Sequence of chain 1.C:
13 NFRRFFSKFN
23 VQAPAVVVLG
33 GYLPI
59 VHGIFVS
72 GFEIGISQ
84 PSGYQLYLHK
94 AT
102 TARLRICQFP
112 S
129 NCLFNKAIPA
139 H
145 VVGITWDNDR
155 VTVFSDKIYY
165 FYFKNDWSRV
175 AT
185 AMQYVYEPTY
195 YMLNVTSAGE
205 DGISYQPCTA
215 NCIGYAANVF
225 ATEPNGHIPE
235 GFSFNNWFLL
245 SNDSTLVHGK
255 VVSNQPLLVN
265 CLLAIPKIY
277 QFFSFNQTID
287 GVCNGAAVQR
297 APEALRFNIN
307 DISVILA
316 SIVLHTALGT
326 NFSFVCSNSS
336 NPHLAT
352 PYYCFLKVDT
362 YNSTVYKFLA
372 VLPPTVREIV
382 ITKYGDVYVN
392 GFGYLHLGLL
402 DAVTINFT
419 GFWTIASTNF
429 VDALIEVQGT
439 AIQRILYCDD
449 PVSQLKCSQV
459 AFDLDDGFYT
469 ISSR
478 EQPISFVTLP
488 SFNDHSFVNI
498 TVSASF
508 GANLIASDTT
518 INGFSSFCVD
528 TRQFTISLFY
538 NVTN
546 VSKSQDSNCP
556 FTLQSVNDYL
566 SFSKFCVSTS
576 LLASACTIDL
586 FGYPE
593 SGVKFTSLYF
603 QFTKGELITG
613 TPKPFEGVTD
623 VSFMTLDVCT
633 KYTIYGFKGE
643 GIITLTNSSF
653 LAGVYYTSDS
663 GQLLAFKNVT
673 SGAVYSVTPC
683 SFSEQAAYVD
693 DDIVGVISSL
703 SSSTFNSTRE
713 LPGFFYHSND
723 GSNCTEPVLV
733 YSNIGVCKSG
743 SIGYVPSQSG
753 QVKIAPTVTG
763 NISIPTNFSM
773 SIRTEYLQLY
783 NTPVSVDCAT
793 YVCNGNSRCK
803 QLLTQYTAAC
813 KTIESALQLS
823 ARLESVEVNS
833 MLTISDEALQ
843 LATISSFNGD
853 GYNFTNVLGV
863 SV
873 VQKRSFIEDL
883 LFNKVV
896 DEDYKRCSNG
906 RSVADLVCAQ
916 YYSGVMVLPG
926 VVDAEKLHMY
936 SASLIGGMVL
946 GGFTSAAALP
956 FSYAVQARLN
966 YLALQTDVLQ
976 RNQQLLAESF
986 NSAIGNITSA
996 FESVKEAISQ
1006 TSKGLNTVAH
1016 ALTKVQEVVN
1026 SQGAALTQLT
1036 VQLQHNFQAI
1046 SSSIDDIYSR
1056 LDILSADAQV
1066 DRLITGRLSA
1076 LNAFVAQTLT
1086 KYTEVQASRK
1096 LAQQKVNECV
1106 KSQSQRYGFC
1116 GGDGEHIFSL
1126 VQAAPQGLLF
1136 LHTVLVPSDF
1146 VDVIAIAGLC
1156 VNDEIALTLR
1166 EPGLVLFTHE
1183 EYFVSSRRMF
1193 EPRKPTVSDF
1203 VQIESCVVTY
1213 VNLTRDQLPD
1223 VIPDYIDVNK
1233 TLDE

Binding-site contacts:
Ligand atom N2 contacts residue GLN283 of chain 1.C at 4.0 Å.
Ligand atom O5 contacts residue ASN282 of chain 1.C at 2.4 Å (h-bond).
Ligand atom C3 contacts residue ASN282 of chain 1.C at 3.8 Å.
Ligand atom C1 contacts residue ASN282 of chain 1.C at 1.4 Å.
Ligand atom C5 contacts residue ASN282 of chain 1.C at 3.6 Å.
Ligand atom C8 contacts residue GLN283 of chain 1.C at 3.4 Å.
Ligand atom C7 contacts residue GLN283 of chain 1.C at 4.0 Å.
Ligand atom C2 contacts residue ASN282 of chain 1.C at 2.5 Å.
Ligand atom O7 contacts residue ASN282 of chain 1.C at 3.2 Å (h-bond).
Ligand atom N2 contacts residue ASN282 of chain 1.C at 2.9 Å (h-bond).
Ligand atom C7 contacts residue ASN282 of chain 1.C at 3.4 Å.
Ligand atom C8 contacts residue ASN282 of chain 1.C at 3.5 Å.
Ligand atom C4 contacts residue ASN282 of chain 1.C at 4.2 Å.

This small molecule binds to this protein.
Small molecule (SMILES): CC(=O)N[C@@H]1[C@@H](O)[C@H](O)[C@@H](CO)O[C@H]1O